Sequence of chain 1.B:
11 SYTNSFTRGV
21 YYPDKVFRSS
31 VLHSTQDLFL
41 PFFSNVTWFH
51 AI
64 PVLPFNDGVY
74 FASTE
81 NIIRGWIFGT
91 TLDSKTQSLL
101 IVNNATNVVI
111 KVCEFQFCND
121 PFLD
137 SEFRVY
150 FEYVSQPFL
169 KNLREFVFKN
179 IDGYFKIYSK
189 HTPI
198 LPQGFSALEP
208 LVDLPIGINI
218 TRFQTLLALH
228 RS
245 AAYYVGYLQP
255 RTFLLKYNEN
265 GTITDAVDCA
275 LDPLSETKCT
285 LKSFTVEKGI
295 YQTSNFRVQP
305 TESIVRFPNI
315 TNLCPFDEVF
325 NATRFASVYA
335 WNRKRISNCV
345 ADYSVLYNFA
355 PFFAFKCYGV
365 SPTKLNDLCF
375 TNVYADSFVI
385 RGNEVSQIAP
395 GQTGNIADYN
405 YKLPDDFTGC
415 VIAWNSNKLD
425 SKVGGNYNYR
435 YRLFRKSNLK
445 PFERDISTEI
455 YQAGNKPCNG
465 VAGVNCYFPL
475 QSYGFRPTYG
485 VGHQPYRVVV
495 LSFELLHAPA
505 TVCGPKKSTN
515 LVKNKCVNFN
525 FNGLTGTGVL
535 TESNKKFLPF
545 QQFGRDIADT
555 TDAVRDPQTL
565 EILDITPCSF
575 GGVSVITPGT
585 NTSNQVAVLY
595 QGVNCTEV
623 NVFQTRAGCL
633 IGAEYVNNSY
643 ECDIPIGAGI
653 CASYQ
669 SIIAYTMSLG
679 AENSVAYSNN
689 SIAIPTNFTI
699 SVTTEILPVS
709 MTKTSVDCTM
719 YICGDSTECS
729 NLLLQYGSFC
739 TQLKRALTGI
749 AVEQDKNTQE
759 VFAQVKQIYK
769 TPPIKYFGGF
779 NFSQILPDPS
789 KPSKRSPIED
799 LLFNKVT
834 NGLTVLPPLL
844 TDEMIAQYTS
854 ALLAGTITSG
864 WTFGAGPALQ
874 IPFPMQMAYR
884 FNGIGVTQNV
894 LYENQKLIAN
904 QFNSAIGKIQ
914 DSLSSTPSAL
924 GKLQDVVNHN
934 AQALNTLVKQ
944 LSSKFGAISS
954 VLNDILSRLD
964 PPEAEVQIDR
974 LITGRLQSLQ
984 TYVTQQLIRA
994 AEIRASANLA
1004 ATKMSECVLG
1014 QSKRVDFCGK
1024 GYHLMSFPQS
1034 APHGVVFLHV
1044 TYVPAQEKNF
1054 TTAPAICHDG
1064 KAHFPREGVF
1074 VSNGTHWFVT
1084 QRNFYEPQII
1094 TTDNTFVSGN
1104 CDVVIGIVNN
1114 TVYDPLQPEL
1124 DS

The small molecule below binds the protein below.
Small molecule (SMILES): CC(=O)N[C@@H]1[C@@H](O)[C@H](O)[C@@H](CO)O[C@H]1O

Binding-site contacts:
Ligand atom C3 contacts residue ASN687 of chain 1.C at 3.8 Å.
Ligand atom C7 contacts residue ASN687 of chain 1.C at 3.5 Å.
Ligand atom C6 contacts residue TYR774 of chain 1.B at 3.8 Å (hydrophobic).
Ligand atom C4 contacts residue TYR774 of chain 1.B at 4.2 Å (hydrophobic).
Ligand atom N2 contacts residue ASN687 of chain 1.C at 2.9 Å (h-bond).
Ligand atom O5 contacts residue TYR774 of chain 1.B at 4.3 Å.
Ligand atom C4 contacts residue ASN687 of chain 1.C at 4.3 Å.
Ligand atom O5 contacts residue ASN687 of chain 1.C at 2.4 Å (h-bond).
Ligand atom C1 contacts residue ASN687 of chain 1.C at 1.4 Å.
Ligand atom C6 contacts residue ILE772 of chain 1.B at 3.8 Å (hydrophobic).
Ligand atom C5 contacts residue ASN687 of chain 1.C at 3.7 Å.
Ligand atom O6 contacts residue ILE772 of chain 1.B at 4.1 Å.
Ligand atom O6 contacts residue ASN687 of chain 1.C at 4.1 Å.
Ligand atom O6 contacts residue TYR774 of chain 1.B at 3.4 Å.
Ligand atom C5 contacts residue TYR774 of chain 1.B at 4.3 Å (hydrophobic).
Ligand atom O7 contacts residue ASN687 of chain 1.C at 3.8 Å.
Ligand atom C2 contacts residue ASN687 of chain 1.C at 2.5 Å.

Sequence of chain 1.C:
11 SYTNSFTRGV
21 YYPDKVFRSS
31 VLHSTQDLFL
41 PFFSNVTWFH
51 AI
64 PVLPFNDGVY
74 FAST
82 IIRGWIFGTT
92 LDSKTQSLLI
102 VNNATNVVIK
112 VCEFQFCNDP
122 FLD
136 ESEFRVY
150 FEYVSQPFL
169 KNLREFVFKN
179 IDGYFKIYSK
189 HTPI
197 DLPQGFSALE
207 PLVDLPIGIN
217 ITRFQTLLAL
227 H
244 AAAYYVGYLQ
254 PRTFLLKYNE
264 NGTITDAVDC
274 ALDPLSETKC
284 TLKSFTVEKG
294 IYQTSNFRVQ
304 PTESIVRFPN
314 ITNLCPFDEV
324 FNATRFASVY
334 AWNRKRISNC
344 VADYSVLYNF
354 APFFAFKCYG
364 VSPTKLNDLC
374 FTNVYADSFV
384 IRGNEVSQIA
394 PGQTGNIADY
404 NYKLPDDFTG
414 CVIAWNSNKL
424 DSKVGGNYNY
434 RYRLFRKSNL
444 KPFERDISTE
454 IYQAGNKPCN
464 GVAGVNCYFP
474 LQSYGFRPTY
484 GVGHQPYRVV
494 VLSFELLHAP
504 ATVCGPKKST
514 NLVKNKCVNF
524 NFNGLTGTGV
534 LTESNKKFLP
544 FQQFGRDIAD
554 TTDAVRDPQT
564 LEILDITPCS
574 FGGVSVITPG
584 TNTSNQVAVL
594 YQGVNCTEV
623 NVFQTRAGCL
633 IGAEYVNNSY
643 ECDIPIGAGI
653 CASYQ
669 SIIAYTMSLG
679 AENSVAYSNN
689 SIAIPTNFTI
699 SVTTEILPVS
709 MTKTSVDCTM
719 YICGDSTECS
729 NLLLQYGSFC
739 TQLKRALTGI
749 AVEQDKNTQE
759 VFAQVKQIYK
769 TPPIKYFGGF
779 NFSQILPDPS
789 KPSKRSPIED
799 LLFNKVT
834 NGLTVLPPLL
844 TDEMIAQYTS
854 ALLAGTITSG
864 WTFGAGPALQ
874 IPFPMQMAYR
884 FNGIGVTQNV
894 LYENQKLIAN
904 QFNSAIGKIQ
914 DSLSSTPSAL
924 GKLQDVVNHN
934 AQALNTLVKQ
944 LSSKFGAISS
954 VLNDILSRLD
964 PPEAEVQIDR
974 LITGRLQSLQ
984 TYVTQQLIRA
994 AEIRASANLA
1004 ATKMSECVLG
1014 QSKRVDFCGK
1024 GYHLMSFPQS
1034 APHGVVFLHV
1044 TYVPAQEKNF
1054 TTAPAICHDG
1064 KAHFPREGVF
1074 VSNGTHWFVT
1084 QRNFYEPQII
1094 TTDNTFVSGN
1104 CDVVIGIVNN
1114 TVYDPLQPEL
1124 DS